Sequence of chain 1.C:
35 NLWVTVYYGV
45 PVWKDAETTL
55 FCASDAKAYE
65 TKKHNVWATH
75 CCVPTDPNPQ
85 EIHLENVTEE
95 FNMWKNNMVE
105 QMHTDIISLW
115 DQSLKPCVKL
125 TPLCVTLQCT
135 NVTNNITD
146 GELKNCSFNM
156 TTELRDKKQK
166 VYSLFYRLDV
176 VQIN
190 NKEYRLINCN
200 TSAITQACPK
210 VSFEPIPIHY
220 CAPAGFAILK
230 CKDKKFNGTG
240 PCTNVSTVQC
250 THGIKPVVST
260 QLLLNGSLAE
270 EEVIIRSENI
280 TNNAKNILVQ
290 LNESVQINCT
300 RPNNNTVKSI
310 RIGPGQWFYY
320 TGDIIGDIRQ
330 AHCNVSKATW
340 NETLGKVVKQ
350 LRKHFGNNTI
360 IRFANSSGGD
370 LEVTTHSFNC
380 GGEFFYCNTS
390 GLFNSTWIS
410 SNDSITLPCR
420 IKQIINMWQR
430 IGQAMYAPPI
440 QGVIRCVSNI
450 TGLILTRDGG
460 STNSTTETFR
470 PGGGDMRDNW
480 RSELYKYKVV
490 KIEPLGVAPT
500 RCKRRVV

Binding-site contacts:
Ligand atom C4 contacts residue ASN243 of chain 1.C at 4.3 Å.
Ligand atom O3 contacts residue HIS87 of chain 1.C at 3.3 Å.
Ligand atom C7 contacts residue ASN243 of chain 1.C at 3.1 Å.
Ligand atom C8 contacts residue ASN243 of chain 1.C at 3.4 Å.
Ligand atom O7 contacts residue ASN243 of chain 1.C at 3.6 Å.
Ligand atom C2 contacts residue ASN243 of chain 1.C at 2.5 Å.
Ligand atom C7 contacts residue HIS87 of chain 1.C at 4.0 Å.
Ligand atom C5 contacts residue ASN243 of chain 1.C at 3.7 Å.
Ligand atom N2 contacts residue ASN243 of chain 1.C at 2.7 Å (h-bond).
Ligand atom O5 contacts residue ASN243 of chain 1.C at 2.4 Å (h-bond).
Ligand atom N2 contacts residue LYS231 of chain 1.C at 4.2 Å.
Ligand atom C8 contacts residue VAL244 of chain 1.C at 3.5 Å (hydrophobic).
Ligand atom O7 contacts residue THR242 of chain 1.C at 4.4 Å.
Ligand atom C2 contacts residue HIS87 of chain 1.C at 4.5 Å.
Ligand atom C1 contacts residue LYS231 of chain 1.C at 4.5 Å.
Ligand atom N2 contacts residue HIS87 of chain 1.C at 3.6 Å.
Ligand atom C8 contacts residue HIS87 of chain 1.C at 3.7 Å.
Ligand atom C8 contacts residue THR242 of chain 1.C at 4.4 Å.
Ligand atom C3 contacts residue HIS87 of chain 1.C at 4.0 Å.
Ligand atom C3 contacts residue ASN243 of chain 1.C at 3.7 Å.
Ligand atom C1 contacts residue ASN243 of chain 1.C at 1.5 Å.

The small molecule below binds the protein below.
Small molecule (SMILES): CC(=O)N[C@H]1[C@H](O[C@H]2[C@H](O)[C@@H](NC(C)=O)CO[C@@H]2CO)O[C@H](CO)[C@@H](O)[C@@H]1O